Sequence of chain 1.A:
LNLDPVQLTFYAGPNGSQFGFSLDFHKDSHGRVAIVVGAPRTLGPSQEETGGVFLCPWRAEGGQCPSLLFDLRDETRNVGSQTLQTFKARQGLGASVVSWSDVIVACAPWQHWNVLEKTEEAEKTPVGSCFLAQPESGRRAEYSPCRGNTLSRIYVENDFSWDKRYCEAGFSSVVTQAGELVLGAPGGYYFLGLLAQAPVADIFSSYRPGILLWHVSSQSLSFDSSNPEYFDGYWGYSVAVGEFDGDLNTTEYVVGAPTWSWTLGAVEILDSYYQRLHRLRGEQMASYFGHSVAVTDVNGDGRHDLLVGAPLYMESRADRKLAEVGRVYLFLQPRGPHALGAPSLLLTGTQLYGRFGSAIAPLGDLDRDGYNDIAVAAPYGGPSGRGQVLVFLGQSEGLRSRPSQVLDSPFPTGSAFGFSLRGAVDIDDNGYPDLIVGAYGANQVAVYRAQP

This small molecule binds to this protein.
Small molecule (SMILES): CC(=O)N[C@H]1[C@H](O[C@H]2[C@H](O)[C@@H](NC(C)=O)CO[C@@H]2CO)O[C@H](CO)[C@@H](O[C@@H]2O[C@H](CO[C@H]3O[C@H](CO)[C@@H](O)[C@H](O)[C@@H]3O)[C@@H](O)[C@H](O[C@H]3O[C@H](CO)[C@@H](O)[C@H](O)[C@@H]3O)[C@@H]2O)[C@@H]1O

Binding-site contacts:
Ligand atom N2 contacts residue ASN316 of chain 1.B at 4.3 Å.
Ligand atom C7 contacts residue ASN316 of chain 1.B at 4.4 Å.
Ligand atom C7 contacts residue ASN320 of chain 1.B at 3.2 Å.
Ligand atom O7 contacts residue ASN320 of chain 1.B at 3.0 Å (h-bond).
Ligand atom C6 contacts residue ARG281 of chain 1.A at 3.8 Å.
Ligand atom N2 contacts residue ASN320 of chain 1.B at 3.0 Å (h-bond).
Ligand atom O6 contacts residue ARG281 of chain 1.A at 2.9 Å (salt-bridge).
Ligand atom C2 contacts residue ASN320 of chain 1.B at 2.5 Å.
Ligand atom O6 contacts residue ARG281 of chain 1.A at 3.3 Å (salt-bridge).
Ligand atom C6 contacts residue ARG281 of chain 1.A at 3.5 Å.
Ligand atom C8 contacts residue ASN320 of chain 1.B at 4.5 Å.
Ligand atom C8 contacts residue LEU317 of chain 1.B at 3.6 Å (hydrophobic).
Ligand atom C1 contacts residue ASN320 of chain 1.B at 1.4 Å.
Ligand atom O7 contacts residue MET285 of chain 1.A at 3.6 Å.
Ligand atom C4 contacts residue ASN320 of chain 1.B at 4.2 Å.
Ligand atom O7 contacts residue TRP262 of chain 1.A at 4.1 Å.
Ligand atom C8 contacts residue TRP262 of chain 1.A at 4.1 Å (hydrophobic).
Ligand atom O5 contacts residue ASN320 of chain 1.B at 2.3 Å (h-bond).
Ligand atom C7 contacts residue LEU317 of chain 1.B at 4.2 Å (hydrophobic).
Ligand atom C8 contacts residue ASN316 of chain 1.B at 4.1 Å.
Ligand atom C3 contacts residue ASN320 of chain 1.B at 3.8 Å.
Ligand atom C5 contacts residue ASN320 of chain 1.B at 3.6 Å.
Ligand atom C1 contacts residue ASN316 of chain 1.B at 4.4 Å.
Ligand atom O7 contacts residue LEU317 of chain 1.B at 4.1 Å.

Sequence of chain 1.B:
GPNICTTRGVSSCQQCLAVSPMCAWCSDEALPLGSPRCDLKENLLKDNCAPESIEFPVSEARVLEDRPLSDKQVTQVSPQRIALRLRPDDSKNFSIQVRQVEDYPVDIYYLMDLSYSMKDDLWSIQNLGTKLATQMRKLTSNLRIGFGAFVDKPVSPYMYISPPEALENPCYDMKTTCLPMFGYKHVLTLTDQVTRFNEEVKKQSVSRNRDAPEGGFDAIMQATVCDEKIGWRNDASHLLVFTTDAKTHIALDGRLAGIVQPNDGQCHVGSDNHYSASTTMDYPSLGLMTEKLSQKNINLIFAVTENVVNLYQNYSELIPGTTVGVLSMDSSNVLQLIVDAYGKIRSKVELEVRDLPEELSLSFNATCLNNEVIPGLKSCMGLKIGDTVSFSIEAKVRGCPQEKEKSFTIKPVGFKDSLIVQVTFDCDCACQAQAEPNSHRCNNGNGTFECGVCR